Binding-site contacts:
Ligand atom C6 contacts residue ARG21 of chain 1.B at 3.5 Å.
Ligand atom O3 contacts residue SER56 of chain 1.D at 2.4 Å (h-bond).
Ligand atom O3 contacts residue ASN17 of chain 1.B at 3.7 Å.
Ligand atom O6 contacts residue GLN82 of chain 1.D at 3.0 Å (h-bond).
Ligand atom C4 contacts residue GLY55 of chain 1.D at 3.9 Å.
Ligand atom N2 contacts residue ASN17 of chain 1.B at 3.5 Å (h-bond).
Ligand atom C8 contacts residue CYS15 of chain 1.B at 3.4 Å (hydrophobic).
Ligand atom O4 contacts residue SER56 of chain 1.D at 4.2 Å.
Ligand atom O5 contacts residue ASN17 of chain 1.B at 2.3 Å (h-bond).
Ligand atom C5 contacts residue SER56 of chain 1.D at 3.7 Å.
Ligand atom C7 contacts residue ASN17 of chain 1.B at 3.6 Å.
Ligand atom O6 contacts residue THR69 of chain 1.D at 3.4 Å.
Ligand atom O6 contacts residue GLN82 of chain 1.D at 3.5 Å.
Ligand atom C6 contacts residue THR69 of chain 1.D at 3.8 Å.
Ligand atom C8 contacts residue ASN17 of chain 1.B at 3.4 Å.
Ligand atom C8 contacts residue ASN57 of chain 1.D at 3.5 Å.
Ligand atom C2 contacts residue SER56 of chain 1.D at 3.8 Å.
Ligand atom C4 contacts residue SER56 of chain 1.D at 3.7 Å.
Ligand atom C4 contacts residue THR84 of chain 1.D at 3.9 Å.
Ligand atom C6 contacts residue GLN82 of chain 1.D at 3.7 Å.
Ligand atom C8 contacts residue THR84 of chain 1.D at 4.1 Å.
Ligand atom C4 contacts residue GLN82 of chain 1.D at 3.8 Å.
Ligand atom C5 contacts residue ASN17 of chain 1.B at 3.6 Å.
Ligand atom O4 contacts residue GLN82 of chain 1.D at 3.0 Å (h-bond).
Ligand atom C3 contacts residue SER56 of chain 1.D at 3.6 Å.
Ligand atom C6 contacts residue SER56 of chain 1.D at 3.4 Å.
Ligand atom C6 contacts residue THR84 of chain 1.D at 3.8 Å.
Ligand atom O3 contacts residue ASP54 of chain 1.D at 3.7 Å.
Ligand atom C5 contacts residue GLN82 of chain 1.D at 3.5 Å.
Ligand atom C8 contacts residue SER85 of chain 1.D at 3.8 Å.
Ligand atom C1 contacts residue ASN17 of chain 1.B at 1.4 Å.
Ligand atom O6 contacts residue THR84 of chain 1.D at 2.7 Å (h-bond).
Ligand atom O4 contacts residue GLN82 of chain 1.D at 3.8 Å.
Ligand atom O7 contacts residue CYS15 of chain 1.B at 4.0 Å.
Ligand atom O3 contacts residue GLY55 of chain 1.D at 3.8 Å.
Ligand atom C7 contacts residue CYS15 of chain 1.B at 4.1 Å (hydrophobic).
Ligand atom C3 contacts residue GLY55 of chain 1.D at 3.6 Å.
Ligand atom C2 contacts residue ASN17 of chain 1.B at 2.4 Å.
Ligand atom O4 contacts residue THR84 of chain 1.D at 3.5 Å (h-bond).
Ligand atom C3 contacts residue ASN17 of chain 1.B at 3.5 Å.

Sequence of chain 1.B:
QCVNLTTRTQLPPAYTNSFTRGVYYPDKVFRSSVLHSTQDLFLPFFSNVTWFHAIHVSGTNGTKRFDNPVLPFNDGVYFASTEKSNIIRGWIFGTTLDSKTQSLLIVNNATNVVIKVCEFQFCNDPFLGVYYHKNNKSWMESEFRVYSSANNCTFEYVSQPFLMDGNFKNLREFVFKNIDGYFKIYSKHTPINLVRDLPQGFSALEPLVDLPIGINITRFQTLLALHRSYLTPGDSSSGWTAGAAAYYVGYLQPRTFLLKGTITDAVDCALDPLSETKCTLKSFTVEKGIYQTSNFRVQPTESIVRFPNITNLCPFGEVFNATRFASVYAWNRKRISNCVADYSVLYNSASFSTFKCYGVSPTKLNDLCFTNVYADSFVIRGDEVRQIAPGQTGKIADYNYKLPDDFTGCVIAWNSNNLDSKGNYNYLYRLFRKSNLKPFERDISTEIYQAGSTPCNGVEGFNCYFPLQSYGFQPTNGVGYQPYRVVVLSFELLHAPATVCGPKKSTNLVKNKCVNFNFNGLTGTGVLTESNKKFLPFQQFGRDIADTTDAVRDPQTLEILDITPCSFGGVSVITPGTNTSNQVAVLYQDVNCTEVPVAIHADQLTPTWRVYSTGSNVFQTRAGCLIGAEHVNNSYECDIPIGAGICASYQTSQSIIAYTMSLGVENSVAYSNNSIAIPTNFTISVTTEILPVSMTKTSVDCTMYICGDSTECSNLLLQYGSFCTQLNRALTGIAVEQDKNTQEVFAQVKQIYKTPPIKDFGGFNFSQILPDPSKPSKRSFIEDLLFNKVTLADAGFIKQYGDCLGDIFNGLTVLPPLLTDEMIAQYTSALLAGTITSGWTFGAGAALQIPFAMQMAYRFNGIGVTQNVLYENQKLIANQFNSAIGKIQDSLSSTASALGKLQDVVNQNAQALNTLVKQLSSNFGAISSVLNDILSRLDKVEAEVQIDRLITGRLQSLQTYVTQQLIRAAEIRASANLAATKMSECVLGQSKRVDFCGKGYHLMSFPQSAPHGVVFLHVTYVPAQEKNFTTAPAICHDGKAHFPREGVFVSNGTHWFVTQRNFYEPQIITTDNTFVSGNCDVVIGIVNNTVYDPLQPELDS

Sequence of chain 1.D:
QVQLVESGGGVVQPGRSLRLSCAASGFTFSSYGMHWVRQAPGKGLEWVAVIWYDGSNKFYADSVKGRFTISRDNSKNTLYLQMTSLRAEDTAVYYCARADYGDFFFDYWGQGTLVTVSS

A protein and the small-molecule ligand that binds it are described below.
Small molecule (SMILES): CC(=O)N[C@H]1[C@H](O[C@H]2[C@H](O)[C@@H](NC(C)=O)CO[C@@H]2CO[C@@H]2O[C@@H](C)[C@@H](O)[C@@H](O)[C@@H]2O)O[C@H](CO)[C@@H](O[C@@H]2O[C@H](CO[C@@H]3O[C@H](CO)[C@@H](O)[C@H](O)[C@@H]3O)[C@@H](O)[C@H](O[C@H]3O[C@H](CO)[C@@H](O)[C@H](O)[C@@H]3O[C@@H]3O[C@H](CO)[C@@H](O)[C@H](O)[C@H]3NC(C)=O)[C@@H]2O[C@@H]2O[C@H](CO)[C@@H](O)[C@H](O)[C@H]2NC(C)=O)[C@@H]1O